Binding-site contacts:
Ligand atom C28 contacts residue TYR48 of chain 1.J at 4.5 Å (hydrophobic).
Ligand atom C31 contacts residue TYR45 of chain 1.J at 4.0 Å (hydrophobic).
Ligand atom C40 contacts residue DMU1 of chain 1.PB at 3.9 Å.
Ligand atom C37 contacts residue GLY41 of chain 1.J at 3.6 Å.
Ligand atom C37 contacts residue TYR45 of chain 1.J at 4.0 Å (hydrophobic).
Ligand atom C43 contacts residue DMU1 of chain 1.PB at 3.7 Å.
Ligand atom C34 contacts residue LEU44 of chain 1.J at 4.5 Å (hydrophobic).
Ligand atom C43 contacts residue GLY41 of chain 1.J at 4.1 Å.
Ligand atom C40 contacts residue GLY41 of chain 1.J at 4.2 Å.
Ligand atom C25 contacts residue TYR45 of chain 1.J at 4.1 Å (hydrophobic).
Ligand atom O16 contacts residue TYR48 of chain 1.J at 4.5 Å.
Ligand atom C22 contacts residue TYR48 of chain 1.J at 4.2 Å (hydrophobic).
Ligand atom C18 contacts residue DMU1 of chain 1.PB at 4.4 Å.
Ligand atom C37 contacts residue LEU44 of chain 1.J at 3.9 Å (hydrophobic).
Ligand atom C18 contacts residue TYR48 of chain 1.J at 4.2 Å (hydrophobic).

Sequence of chain 1.J:
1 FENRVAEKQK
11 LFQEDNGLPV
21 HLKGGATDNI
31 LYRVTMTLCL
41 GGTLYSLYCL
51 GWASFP

The protein below binds the small molecule below.
Small molecule (SMILES): CCCCCCCCCCO[C@@H]1O[C@H](CO)[C@@H](O[C@H]2O[C@H](CO)[C@@H](O)[C@H](O)[C@H]2O)[C@H](O)[C@H]1O